Binding-site contacts:
Ligand atom C8 contacts residue THR373 of chain 1.C at 4.2 Å.
Ligand atom N2 contacts residue NAG1 of chain 1.OA at 3.8 Å.
Ligand atom N2 contacts residue ASN387 of chain 1.C at 3.0 Å (h-bond).
Ligand atom C8 contacts residue NAG1 of chain 1.OA at 3.3 Å.
Ligand atom C7 contacts residue ASN387 of chain 1.C at 3.4 Å.
Ligand atom C3 contacts residue ASN387 of chain 1.C at 3.9 Å.
Ligand atom C3 contacts residue SER389 of chain 1.C at 4.3 Å.
Ligand atom C8 contacts residue SER365 of chain 1.C at 3.8 Å.
Ligand atom C8 contacts residue ASN387 of chain 1.C at 3.8 Å.
Ligand atom C5 contacts residue ASN387 of chain 1.C at 3.8 Å.
Ligand atom C7 contacts residue NAG1 of chain 1.OA at 3.4 Å.
Ligand atom C1 contacts residue ASN387 of chain 1.C at 1.5 Å.
Ligand atom C2 contacts residue SER389 of chain 1.C at 4.2 Å.
Ligand atom O6 contacts residue NAG1 of chain 1.OA at 4.4 Å.
Ligand atom C8 contacts residue NAG1 of chain 1.HA at 4.0 Å.
Ligand atom N2 contacts residue SER389 of chain 1.C at 3.8 Å.
Ligand atom O7 contacts residue NAG1 of chain 1.HA at 3.9 Å.
Ligand atom C4 contacts residue ASN387 of chain 1.C at 4.4 Å.
Ligand atom O3 contacts residue NAG1 of chain 1.OA at 3.8 Å.
Ligand atom C7 contacts residue NAG1 of chain 1.HA at 4.3 Å.
Ligand atom O7 contacts residue ASN387 of chain 1.C at 3.5 Å (h-bond).
Ligand atom C2 contacts residue ASN387 of chain 1.C at 2.6 Å.
Ligand atom C1 contacts residue SER389 of chain 1.C at 3.5 Å.
Ligand atom O7 contacts residue NAG1 of chain 1.OA at 3.8 Å.
Ligand atom O5 contacts residue SER389 of chain 1.C at 4.4 Å.
Ligand atom O5 contacts residue ASN387 of chain 1.C at 2.4 Å (h-bond).

A small-molecule ligand and the protein it binds are described below.
Small molecule (SMILES): CC(=O)N[C@H]1[C@H](O[C@H]2[C@H](O)[C@@H](NC(C)=O)CO[C@@H]2CO)O[C@H](CO)[C@@H](O)[C@@H]1O

Sequence of chain 1.C:
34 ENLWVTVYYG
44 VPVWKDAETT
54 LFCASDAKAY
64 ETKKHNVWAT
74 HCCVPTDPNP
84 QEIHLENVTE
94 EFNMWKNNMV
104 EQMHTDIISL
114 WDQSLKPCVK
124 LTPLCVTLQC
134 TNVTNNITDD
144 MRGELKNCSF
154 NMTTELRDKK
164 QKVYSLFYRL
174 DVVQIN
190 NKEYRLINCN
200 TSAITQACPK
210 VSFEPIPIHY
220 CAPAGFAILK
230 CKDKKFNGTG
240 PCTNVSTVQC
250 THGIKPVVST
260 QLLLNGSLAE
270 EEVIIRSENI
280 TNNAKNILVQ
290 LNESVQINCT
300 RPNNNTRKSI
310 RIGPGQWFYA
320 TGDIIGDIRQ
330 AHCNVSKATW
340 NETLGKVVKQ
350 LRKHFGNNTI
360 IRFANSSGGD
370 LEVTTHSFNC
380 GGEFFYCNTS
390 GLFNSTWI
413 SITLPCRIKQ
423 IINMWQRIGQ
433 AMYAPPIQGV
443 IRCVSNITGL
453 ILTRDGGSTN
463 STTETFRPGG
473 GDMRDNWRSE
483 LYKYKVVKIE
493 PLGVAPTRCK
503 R